Sequence of chain 6.A:
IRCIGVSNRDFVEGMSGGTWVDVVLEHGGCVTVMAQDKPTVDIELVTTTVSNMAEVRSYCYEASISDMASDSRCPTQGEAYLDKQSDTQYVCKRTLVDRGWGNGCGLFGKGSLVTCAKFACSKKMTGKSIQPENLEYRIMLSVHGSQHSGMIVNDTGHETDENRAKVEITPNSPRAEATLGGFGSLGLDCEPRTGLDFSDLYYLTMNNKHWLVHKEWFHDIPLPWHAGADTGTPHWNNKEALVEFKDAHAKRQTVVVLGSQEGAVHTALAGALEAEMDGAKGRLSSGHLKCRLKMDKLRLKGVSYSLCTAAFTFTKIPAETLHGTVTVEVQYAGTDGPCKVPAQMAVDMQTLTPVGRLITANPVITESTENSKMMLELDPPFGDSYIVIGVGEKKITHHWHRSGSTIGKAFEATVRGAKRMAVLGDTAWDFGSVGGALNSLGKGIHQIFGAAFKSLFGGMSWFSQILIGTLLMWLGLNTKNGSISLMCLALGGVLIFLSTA

Binding-site contacts:
Ligand atom C2 contacts residue ASN154 of chain 6.A at 4.0 Å.
Ligand atom O5 contacts residue THR156 of chain 6.A at 4.2 Å.
Ligand atom O7 contacts residue ASN154 of chain 6.A at 3.3 Å (h-bond).
Ligand atom N2 contacts residue THR156 of chain 6.A at 3.8 Å.
Ligand atom O7 contacts residue GLY150 of chain 6.A at 3.4 Å (h-bond).
Ligand atom C1 contacts residue ASN154 of chain 6.A at 3.0 Å.
Ligand atom C5 contacts residue THR156 of chain 6.A at 4.3 Å.
Ligand atom C3 contacts residue THR156 of chain 6.A at 4.0 Å.
Ligand atom C7 contacts residue GLY150 of chain 6.A at 4.3 Å.
Ligand atom O5 contacts residue ASN154 of chain 6.A at 4.0 Å.
Ligand atom C1 contacts residue THR156 of chain 6.A at 3.4 Å.
Ligand atom N2 contacts residue ASN154 of chain 6.A at 3.8 Å.
Ligand atom C2 contacts residue THR156 of chain 6.A at 3.9 Å.
Ligand atom C1 contacts residue MET151 of chain 6.A at 4.4 Å (hydrophobic).
Ligand atom C7 contacts residue ASN154 of chain 6.A at 3.5 Å.
Ligand atom C8 contacts residue ASN154 of chain 6.A at 3.9 Å.

This small molecule binds to this protein.
Small molecule (SMILES): CC(=O)N[C@H]1[C@H](O[C@H]2[C@H](O)[C@@H](NC(C)=O)CO[C@@H]2CO)O[C@H](CO)[C@@H](O)[C@@H]1O